Binding-site contacts:
Ligand atom CB contacts residue GLY264 of chain 1.B at 3.7 Å.
Ligand atom CH2 contacts residue TYR128 of chain 1.B at 3.4 Å (hydrophobic).
Ligand atom CE2 contacts residue SER265 of chain 1.B at 3.5 Å.
Ligand atom CD2 contacts residue PHE165 of chain 1.B at 3.3 Å (hydrophobic).
Ligand atom NE1 contacts residue PHE165 of chain 1.B at 3.3 Å.
Ligand atom CA contacts residue HEM1 of chain 1.G at 3.4 Å.
Ligand atom OXT contacts residue ARG233 of chain 1.B at 2.8 Å (salt-bridge).
Ligand atom CE2 contacts residue PHE165 of chain 1.B at 3.2 Å (hydrophobic).
Ligand atom CE2 contacts residue ALA266 of chain 1.B at 3.5 Å (hydrophobic).
Ligand atom CH2 contacts residue VAL132 of chain 1.B at 3.8 Å (hydrophobic).
Ligand atom CA contacts residue THR381 of chain 1.B at 3.4 Å.
Ligand atom CG contacts residue PHE165 of chain 1.B at 3.5 Å (hydrophobic).
Ligand atom NE1 contacts residue ALA266 of chain 1.B at 3.4 Å (h-bond).
Ligand atom OXT contacts residue GLY380 of chain 1.B at 3.4 Å.
Ligand atom CZ3 contacts residue GLY264 of chain 1.B at 3.7 Å.
Ligand atom O contacts residue ILE356 of chain 1.B at 3.6 Å.
Ligand atom CD1 contacts residue PHE165 of chain 1.B at 3.5 Å (hydrophobic).
Ligand atom C contacts residue ARG233 of chain 1.B at 3.6 Å.
Ligand atom CE3 contacts residue GLY264 of chain 1.B at 3.3 Å.
Ligand atom OXT contacts residue HEM1 of chain 1.G at 3.4 Å.
Ligand atom OXT contacts residue THR381 of chain 1.B at 2.8 Å (h-bond).
Ligand atom CZ3 contacts residue SER265 of chain 1.B at 3.7 Å.
Ligand atom N contacts residue SER265 of chain 1.B at 3.4 Å.
Ligand atom NE1 contacts residue HEM1 of chain 1.G at 3.8 Å.
Ligand atom CE3 contacts residue SER265 of chain 1.B at 3.5 Å.
Ligand atom CG contacts residue SER265 of chain 1.B at 3.7 Å.
Ligand atom CD2 contacts residue SER265 of chain 1.B at 3.4 Å.
Ligand atom CD2 contacts residue GLY264 of chain 1.B at 3.7 Å.
Ligand atom C contacts residue THR381 of chain 1.B at 3.5 Å.
Ligand atom CE3 contacts residue LEU236 of chain 1.B at 3.6 Å (hydrophobic).
Ligand atom N contacts residue HEM1 of chain 1.G at 2.6 Å (h-bond).
Ligand atom CD1 contacts residue HEM1 of chain 1.G at 3.3 Å.
Ligand atom CZ2 contacts residue ALA266 of chain 1.B at 3.8 Å (hydrophobic).
Ligand atom CB contacts residue THR381 of chain 1.B at 3.1 Å.
Ligand atom CZ2 contacts residue TYR128 of chain 1.B at 3.3 Å (hydrophobic).
Ligand atom O contacts residue PHE228 of chain 1.B at 3.4 Å.
Ligand atom C contacts residue HEM1 of chain 1.G at 3.7 Å.
Ligand atom CZ2 contacts residue PHE165 of chain 1.B at 3.7 Å (hydrophobic).
Ligand atom N contacts residue THR381 of chain 1.B at 3.1 Å (h-bond).
Ligand atom O contacts residue ARG233 of chain 1.B at 2.9 Å (salt-bridge).

Sequence of chain 1.B:
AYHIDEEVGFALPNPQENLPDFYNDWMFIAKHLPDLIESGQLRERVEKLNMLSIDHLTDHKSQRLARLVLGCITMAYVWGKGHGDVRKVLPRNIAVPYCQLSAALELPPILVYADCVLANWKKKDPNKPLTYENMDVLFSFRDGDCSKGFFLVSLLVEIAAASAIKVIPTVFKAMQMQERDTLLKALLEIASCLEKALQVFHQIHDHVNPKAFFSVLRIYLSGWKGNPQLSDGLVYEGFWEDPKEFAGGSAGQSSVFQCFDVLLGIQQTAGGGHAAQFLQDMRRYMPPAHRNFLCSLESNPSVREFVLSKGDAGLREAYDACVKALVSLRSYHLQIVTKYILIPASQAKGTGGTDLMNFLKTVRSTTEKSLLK

A small-molecule ligand and the protein it binds are described below.
Small molecule (SMILES): N[C@@H](Cc1c[nH]c2ccccc12)C(=O)O